Binding-site contacts:
Ligand atom O2 contacts residue TYR560 of chain 1.A at 2.6 Å (h-bond).
Ligand atom C3 contacts residue ARG153 of chain 1.A at 3.9 Å.
Ligand atom O4 contacts residue SER175 of chain 1.A at 3.9 Å.
Ligand atom O2 contacts residue CYS557 of chain 1.A at 3.7 Å.
Ligand atom C2 contacts residue TYR404 of chain 1.A at 3.3 Å (hydrophobic).
Ligand atom C6 contacts residue TRP176 of chain 1.A at 3.8 Å (hydrophobic).
Ligand atom C1 contacts residue HIS144 of chain 1.A at 3.7 Å.
Ligand atom C5 contacts residue SER175 of chain 1.A at 2.6 Å.
Ligand atom C4 contacts residue TRP176 of chain 1.A at 3.8 Å (hydrophobic).
Ligand atom O5 contacts residue MGD1 of chain 1.AA at 3.1 Å (h-bond).
Ligand atom O5 contacts residue SER175 of chain 1.A at 2.4 Å (h-bond).
Ligand atom C6 contacts residue ILE225 of chain 1.A at 4.0 Å (hydrophobic).
Ligand atom C1 contacts residue TRP176 of chain 1.A at 4.0 Å (hydrophobic).
Ligand atom C6 contacts residue TRP354 of chain 1.A at 3.8 Å (hydrophobic).
Ligand atom C1 contacts residue TYR404 of chain 1.A at 3.5 Å (hydrophobic).
Ligand atom O1 contacts residue CYS557 of chain 1.A at 3.7 Å.
Ligand atom C4 contacts residue SER175 of chain 1.A at 3.8 Å.
Ligand atom O5 contacts residue ASP174 of chain 1.A at 3.7 Å.
Ligand atom C4 contacts residue HIS144 of chain 1.A at 3.9 Å.
Ligand atom C5 contacts residue 4MO1 of chain 1.BA at 3.3 Å.
Ligand atom C4 contacts residue ASP174 of chain 1.A at 3.7 Å.
Ligand atom O4 contacts residue PHE468 of chain 1.A at 3.8 Å.
Ligand atom C3 contacts residue TYR560 of chain 1.A at 3.8 Å (hydrophobic).
Ligand atom O2 contacts residue TYR404 of chain 1.A at 2.6 Å (h-bond).
Ligand atom O4 contacts residue ASP174 of chain 1.A at 2.8 Å (salt-bridge).
Ligand atom O4 contacts residue SER143 of chain 1.A at 3.0 Å (h-bond).
Ligand atom C2 contacts residue HIS144 of chain 1.A at 4.0 Å.
Ligand atom C5 contacts residue ASP174 of chain 1.A at 3.7 Å.
Ligand atom O5 contacts residue HIS144 of chain 1.A at 2.6 Å (h-bond).
Ligand atom C6 contacts residue HIS144 of chain 1.A at 3.5 Å.
Ligand atom C5 contacts residue TRP176 of chain 1.A at 3.7 Å (hydrophobic).
Ligand atom C2 contacts residue TYR560 of chain 1.A at 3.4 Å (hydrophobic).
Ligand atom O1 contacts residue TYR226 of chain 1.A at 4.0 Å.
Ligand atom C5 contacts residue HIS144 of chain 1.A at 3.5 Å.
Ligand atom C6 contacts residue SER175 of chain 1.A at 3.4 Å.
Ligand atom O1 contacts residue ILE225 of chain 1.A at 3.7 Å.
Ligand atom O5 contacts residue MGD1 of chain 1.Z at 3.1 Å (h-bond).
Ligand atom O1 contacts residue TYR404 of chain 1.A at 3.1 Å (h-bond).
Ligand atom O1 contacts residue ILE561 of chain 1.A at 3.6 Å.
Ligand atom O5 contacts residue 4MO1 of chain 1.BA at 2.3 Å.

Sequence of chain 1.A:
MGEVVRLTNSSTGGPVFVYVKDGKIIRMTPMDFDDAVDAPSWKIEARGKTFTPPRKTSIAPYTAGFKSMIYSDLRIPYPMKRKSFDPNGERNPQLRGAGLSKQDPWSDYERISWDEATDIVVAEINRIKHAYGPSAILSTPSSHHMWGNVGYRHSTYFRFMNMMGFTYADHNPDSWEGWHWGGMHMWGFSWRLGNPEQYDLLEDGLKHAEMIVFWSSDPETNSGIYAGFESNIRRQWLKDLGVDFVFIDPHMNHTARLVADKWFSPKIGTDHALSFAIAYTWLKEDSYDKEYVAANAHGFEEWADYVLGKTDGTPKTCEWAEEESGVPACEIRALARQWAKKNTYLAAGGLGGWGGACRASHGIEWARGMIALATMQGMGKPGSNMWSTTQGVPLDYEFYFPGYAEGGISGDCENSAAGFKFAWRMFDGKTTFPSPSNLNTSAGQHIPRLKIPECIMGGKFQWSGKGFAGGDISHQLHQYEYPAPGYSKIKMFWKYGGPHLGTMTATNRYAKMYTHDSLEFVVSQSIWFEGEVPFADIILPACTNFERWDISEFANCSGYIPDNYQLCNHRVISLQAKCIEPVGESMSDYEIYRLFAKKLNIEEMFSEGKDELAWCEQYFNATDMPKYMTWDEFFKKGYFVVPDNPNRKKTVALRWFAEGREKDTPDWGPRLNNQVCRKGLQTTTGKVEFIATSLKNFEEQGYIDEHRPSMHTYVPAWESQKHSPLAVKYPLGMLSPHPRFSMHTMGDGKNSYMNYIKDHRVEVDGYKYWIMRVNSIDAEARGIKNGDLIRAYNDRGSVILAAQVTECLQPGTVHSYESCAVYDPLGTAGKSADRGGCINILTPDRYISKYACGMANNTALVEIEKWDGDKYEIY

The protein below binds the small molecule below.
Small molecule (SMILES): Oc1cc(O)c(O)cc1O